Sequence of chain 1.A:
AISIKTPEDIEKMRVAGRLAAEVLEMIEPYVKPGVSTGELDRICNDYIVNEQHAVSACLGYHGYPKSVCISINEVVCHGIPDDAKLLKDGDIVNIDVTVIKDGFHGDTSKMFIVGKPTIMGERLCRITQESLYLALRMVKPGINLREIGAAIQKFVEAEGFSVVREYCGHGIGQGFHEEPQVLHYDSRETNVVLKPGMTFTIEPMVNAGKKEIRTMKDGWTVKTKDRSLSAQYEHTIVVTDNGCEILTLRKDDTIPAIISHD

Binding-site contacts:
Ligand atom NAL contacts residue ASP108 of chain 1.A at 3.9 Å.
Ligand atom CAD contacts residue HIS79 of chain 1.A at 3.6 Å.
Ligand atom OAO contacts residue ASP108 of chain 1.A at 3.6 Å.
Ligand atom NAL contacts residue MN1 of chain 1.B at 3.1 Å.
Ligand atom OAB contacts residue MN1 of chain 1.B at 2.3 Å.
Ligand atom CAE contacts residue MN1 of chain 1.D at 3.9 Å.
Ligand atom CAI contacts residue TRP221 of chain 1.A at 3.5 Å (hydrophobic).
Ligand atom CAH contacts residue CYS70 of chain 1.A at 3.8 Å (hydrophobic).
Ligand atom CAC contacts residue TYR62 of chain 1.A at 3.6 Å (hydrophobic).
Ligand atom CAH contacts residue TYR65 of chain 1.A at 3.5 Å (hydrophobic).
Ligand atom OAO contacts residue HIS171 of chain 1.A at 2.9 Å (h-bond).
Ligand atom OAB contacts residue ASP97 of chain 1.A at 3.1 Å (salt-bridge).
Ligand atom CAF contacts residue TYR62 of chain 1.A at 3.8 Å (hydrophobic).
Ligand atom CAF contacts residue HIS79 of chain 1.A at 3.6 Å.
Ligand atom CAE contacts residue MN1 of chain 1.B at 3.1 Å.
Ligand atom CAD contacts residue TYR62 of chain 1.A at 4.0 Å (hydrophobic).
Ligand atom OAB contacts residue GLU235 of chain 1.A at 3.0 Å (salt-bridge).
Ligand atom OAO contacts residue GLU204 of chain 1.A at 3.7 Å.
Ligand atom CAK contacts residue HIS79 of chain 1.A at 3.1 Å.
Ligand atom OAB contacts residue ASP108 of chain 1.A at 3.3 Å (salt-bridge).
Ligand atom CAE contacts residue HIS178 of chain 1.A at 3.6 Å.
Ligand atom CL contacts residue CYS59 of chain 1.A at 3.2 Å.
Ligand atom CAC contacts residue HIS178 of chain 1.A at 3.7 Å.
Ligand atom OAO contacts residue HIS178 of chain 1.A at 3.1 Å (h-bond).
Ligand atom CAE contacts residue PHE177 of chain 1.A at 3.8 Å (hydrophobic).
Ligand atom NAI contacts residue HIS178 of chain 1.A at 2.9 Å (h-bond).
Ligand atom CAI contacts residue TYR65 of chain 1.A at 3.3 Å (hydrophobic).
Ligand atom OAO contacts residue PHE177 of chain 1.A at 3.8 Å.
Ligand atom CAJ contacts residue TRP221 of chain 1.A at 3.4 Å (hydrophobic).
Ligand atom OAN contacts residue PHE177 of chain 1.A at 3.9 Å.
Ligand atom OAB contacts residue GLU204 of chain 1.A at 3.2 Å (salt-bridge).
Ligand atom OAB contacts residue MN1 of chain 1.D at 1.9 Å.
Ligand atom CAG contacts residue TYR62 of chain 1.A at 3.9 Å (hydrophobic).
Ligand atom OAN contacts residue HIS79 of chain 1.A at 3.8 Å.
Ligand atom NAL contacts residue MN1 of chain 1.D at 2.7 Å.
Ligand atom CAA contacts residue HIS178 of chain 1.A at 3.4 Å.
Ligand atom CAA contacts residue PHE177 of chain 1.A at 3.7 Å (hydrophobic).
Ligand atom CAJ contacts residue HIS79 of chain 1.A at 3.4 Å.
Ligand atom OAO contacts residue MN1 of chain 1.B at 2.3 Å.
Ligand atom NAL contacts residue ASP97 of chain 1.A at 3.3 Å (salt-bridge).

The small molecule below binds the protein below.
Small molecule (SMILES): O=C(NO)c1ncc(-c2ccccc2Cl)o1